A protein and the small-molecule ligand that binds it are described below.
Small molecule (SMILES): CCC(=O)N1CCN(c2ncnc3cc(-c4ccccc4F)c(Cl)cc23)CC1

Sequence of chain 1.C:
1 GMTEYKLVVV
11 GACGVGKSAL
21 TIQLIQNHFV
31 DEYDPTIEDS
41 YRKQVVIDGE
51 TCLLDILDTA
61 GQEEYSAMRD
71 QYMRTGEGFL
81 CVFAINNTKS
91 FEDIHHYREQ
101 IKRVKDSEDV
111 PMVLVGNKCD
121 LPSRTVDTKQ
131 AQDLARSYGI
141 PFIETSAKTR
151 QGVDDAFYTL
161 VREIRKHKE

Binding-site contacts:
Ligand atom C23 contacts residue TYR97 of chain 1.C at 3.4 Å (hydrophobic).
Ligand atom C25 contacts residue GLY11 of chain 1.C at 3.2 Å.
Ligand atom F20 contacts residue VAL10 of chain 1.C at 3.3 Å.
Ligand atom C02 contacts residue LYS17 of chain 1.C at 3.9 Å.
Ligand atom CL24 contacts residue MET73 of chain 1.C at 3.6 Å.
Ligand atom C11 contacts residue TYR97 of chain 1.C at 3.4 Å (hydrophobic).
Ligand atom C04 contacts residue ALA60 of chain 1.C at 3.2 Å (hydrophobic).
Ligand atom F20 contacts residue TYR97 of chain 1.C at 3.3 Å.
Ligand atom C26 contacts residue LYS17 of chain 1.C at 3.9 Å.
Ligand atom CL24 contacts residue THR59 of chain 1.C at 3.5 Å.
Ligand atom C27 contacts residue CYS13 of chain 1.C at 2.1 Å (hydrophobic).
Ligand atom N10 contacts residue TYR97 of chain 1.C at 3.9 Å.
Ligand atom C27 contacts residue PRO35 of chain 1.C at 3.5 Å (hydrophobic).
Ligand atom C22 contacts residue GLY61 of chain 1.C at 3.9 Å.
Ligand atom C18 contacts residue MET73 of chain 1.C at 3.7 Å (hydrophobic).
Ligand atom C04 contacts residue GLY61 of chain 1.C at 3.4 Å.
Ligand atom C28 contacts residue CYS13 of chain 1.C at 1.8 Å (hydrophobic).
Ligand atom C26 contacts residue GLY11 of chain 1.C at 3.5 Å.
Ligand atom C07 contacts residue TYR97 of chain 1.C at 3.2 Å (hydrophobic).
Ligand atom C16 contacts residue MET73 of chain 1.C at 3.8 Å (hydrophobic).
Ligand atom C12 contacts residue TYR97 of chain 1.C at 3.7 Å (hydrophobic).
Ligand atom C26 contacts residue ALA60 of chain 1.C at 3.8 Å (hydrophobic).
Ligand atom C17 contacts residue GLN100 of chain 1.C at 3.8 Å.
Ligand atom C02 contacts residue ALA60 of chain 1.C at 3.9 Å (hydrophobic).
Ligand atom C09 contacts residue TYR97 of chain 1.C at 3.7 Å (hydrophobic).
Ligand atom N10 contacts residue HIS96 of chain 1.C at 3.0 Å (h-bond).
Ligand atom N03 contacts residue CYS13 of chain 1.C at 3.5 Å (h-bond).
Ligand atom C25 contacts residue TYR97 of chain 1.C at 3.0 Å (hydrophobic).
Ligand atom C09 contacts residue HIS96 of chain 1.C at 3.7 Å.
Ligand atom N08 contacts residue TYR97 of chain 1.C at 3.3 Å (h-bond).
Ligand atom O01 contacts residue CYS13 of chain 1.C at 3.2 Å.
Ligand atom N06 contacts residue TYR97 of chain 1.C at 3.5 Å (h-bond).
Ligand atom C28 contacts residue PRO35 of chain 1.C at 3.6 Å (hydrophobic).
Ligand atom C02 contacts residue CYS13 of chain 1.C at 2.8 Å (hydrophobic).
Ligand atom O01 contacts residue GDP1 of chain 1.M at 3.7 Å.
Ligand atom N03 contacts residue ALA60 of chain 1.C at 3.5 Å (h-bond).
Ligand atom O01 contacts residue LYS17 of chain 1.C at 2.7 Å (salt-bridge).
Ligand atom C26 contacts residue GLY61 of chain 1.C at 3.8 Å.
Ligand atom C22 contacts residue TYR97 of chain 1.C at 3.8 Å (hydrophobic).
Ligand atom C17 contacts residue MET73 of chain 1.C at 3.6 Å (hydrophobic).